Sequence of chain 4.A:
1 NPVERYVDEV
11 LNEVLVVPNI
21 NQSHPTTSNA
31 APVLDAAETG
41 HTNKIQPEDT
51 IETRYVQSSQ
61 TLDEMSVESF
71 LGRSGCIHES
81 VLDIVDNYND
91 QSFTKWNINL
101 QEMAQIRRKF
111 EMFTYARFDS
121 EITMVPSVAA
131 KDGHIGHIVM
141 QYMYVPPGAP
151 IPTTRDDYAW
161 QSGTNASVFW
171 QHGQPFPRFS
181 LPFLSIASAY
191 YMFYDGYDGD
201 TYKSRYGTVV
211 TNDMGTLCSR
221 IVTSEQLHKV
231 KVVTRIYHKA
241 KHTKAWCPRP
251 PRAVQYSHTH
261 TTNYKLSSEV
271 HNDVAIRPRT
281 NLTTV

Binding-site contacts:
Ligand atom C3 contacts residue LEU100 of chain 4.A at 3.7 Å (hydrophobic).
Ligand atom N3A contacts residue TYR144 of chain 4.A at 3.2 Å.
Ligand atom C5 contacts residue LEU100 of chain 4.A at 4.0 Å (hydrophobic).
Ligand atom O1B contacts residue ILE98 of chain 4.A at 3.1 Å.
Ligand atom CM6 contacts residue LEU184 of chain 4.A at 3.6 Å (hydrophobic).
Ligand atom C4A contacts residue PHE179 of chain 4.A at 3.5 Å (hydrophobic).
Ligand atom CM3 contacts residue TYR190 of chain 4.A at 3.8 Å (hydrophobic).
Ligand atom CM4 contacts residue VAL168 of chain 4.A at 3.9 Å (hydrophobic).
Ligand atom CM6 contacts residue LEU181 of chain 4.A at 3.8 Å (hydrophobic).
Ligand atom CM6 contacts residue TYR144 of chain 4.A at 3.7 Å (hydrophobic).
Ligand atom C4A contacts residue TYR144 of chain 4.A at 3.5 Å (hydrophobic).
Ligand atom N2A contacts residue PHE179 of chain 4.A at 3.3 Å.
Ligand atom N3A contacts residue PHE179 of chain 4.A at 3.6 Å.
Ligand atom N2 contacts residue LEU100 of chain 4.A at 3.8 Å.
Ligand atom C1C contacts residue MET214 of chain 4.A at 3.4 Å (hydrophobic).
Ligand atom N5A contacts residue LEU217 of chain 4.A at 3.7 Å.
Ligand atom N1A contacts residue PHE179 of chain 4.A at 3.2 Å.
Ligand atom CM4 contacts residue ALA166 of chain 4.A at 3.1 Å (hydrophobic).
Ligand atom CM2 contacts residue ILE77 of chain 4.A at 3.9 Å (hydrophobic).
Ligand atom CM4 contacts residue TYR144 of chain 4.A at 3.8 Å (hydrophobic).
Ligand atom C5B contacts residue LEU181 of chain 4.A at 3.6 Å (hydrophobic).
Ligand atom C5 contacts residue MET214 of chain 4.A at 3.7 Å (hydrophobic).
Ligand atom N1A contacts residue LEU217 of chain 4.A at 3.4 Å.
Ligand atom N1A contacts residue MET124 of chain 4.A at 3.9 Å.
Ligand atom N2 contacts residue MET214 of chain 4.A at 3.7 Å.
Ligand atom C4 contacts residue LEU100 of chain 4.A at 3.8 Å (hydrophobic).
Ligand atom O1 contacts residue MET214 of chain 4.A at 3.2 Å.
Ligand atom C3C contacts residue LEU181 of chain 4.A at 4.0 Å (hydrophobic).
Ligand atom C1B contacts residue ILE98 of chain 4.A at 3.6 Å (hydrophobic).
Ligand atom C4 contacts residue TYR190 of chain 4.A at 3.8 Å (hydrophobic).
Ligand atom N2A contacts residue TYR144 of chain 4.A at 4.0 Å.
Ligand atom C1B contacts residue LEU181 of chain 4.A at 3.9 Å (hydrophobic).
Ligand atom C6B contacts residue ILE98 of chain 4.A at 3.8 Å (hydrophobic).
Ligand atom O1 contacts residue LEU100 of chain 4.A at 3.8 Å.
Ligand atom C5B contacts residue TYR144 of chain 4.A at 3.7 Å (hydrophobic).
Ligand atom N5A contacts residue PHE179 of chain 4.A at 3.2 Å.
Ligand atom C4 contacts residue MET214 of chain 4.A at 4.0 Å (hydrophobic).
Ligand atom CM4 contacts residue TYR142 of chain 4.A at 3.9 Å (hydrophobic).
Ligand atom CM2 contacts residue ILE122 of chain 4.A at 3.9 Å (hydrophobic).
Ligand atom C6B contacts residue LEU181 of chain 4.A at 3.5 Å (hydrophobic).

The small molecule below binds the protein below.
Small molecule (SMILES): Cc1cc(CCCOc2c(C)cc(-n3nnc(C)n3)cc2C)on1